Sequence of chain 2.B:
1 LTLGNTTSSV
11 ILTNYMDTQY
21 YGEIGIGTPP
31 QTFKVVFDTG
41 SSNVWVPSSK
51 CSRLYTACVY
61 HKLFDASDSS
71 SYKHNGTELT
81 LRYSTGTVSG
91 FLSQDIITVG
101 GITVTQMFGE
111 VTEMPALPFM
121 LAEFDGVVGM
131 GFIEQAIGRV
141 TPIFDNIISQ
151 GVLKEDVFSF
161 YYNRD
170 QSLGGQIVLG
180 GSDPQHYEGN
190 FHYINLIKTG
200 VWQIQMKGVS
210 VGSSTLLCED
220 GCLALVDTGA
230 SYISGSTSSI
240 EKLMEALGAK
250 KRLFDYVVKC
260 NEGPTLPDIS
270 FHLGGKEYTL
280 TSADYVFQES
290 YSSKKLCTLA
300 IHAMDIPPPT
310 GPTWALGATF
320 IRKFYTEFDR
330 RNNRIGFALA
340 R

The protein below binds the small molecule below.
Small molecule (SMILES): CCOC[C@@H](CC(C)C)NC(=O)[C@@H]1CNC[C@H](C(=O)N(c2ccc(C(C)C)cn2)C2CC2)[C@@H]1O

Binding-site contacts:
Ligand atom O9 contacts residue TYR83 of chain 2.B at 3.4 Å.
Ligand atom C15 contacts residue DMS1 of chain 2.H at 3.7 Å.
Ligand atom C21 contacts residue THR85 of chain 2.B at 3.6 Å.
Ligand atom C1 contacts residue ALA229 of chain 2.B at 3.7 Å (hydrophobic).
Ligand atom C17 contacts residue TYR83 of chain 2.B at 3.5 Å (hydrophobic).
Ligand atom N6 contacts residue ASP226 of chain 2.B at 2.8 Å (salt-bridge).
Ligand atom C30 contacts residue THR309 of chain 2.B at 3.6 Å.
Ligand atom C19 contacts residue DMS1 of chain 2.H at 3.4 Å.
Ligand atom N6 contacts residue ASP38 of chain 2.B at 2.8 Å (salt-bridge).
Ligand atom C1 contacts residue ASP38 of chain 2.B at 3.4 Å.
Ligand atom C4 contacts residue ASP38 of chain 2.B at 3.5 Å.
Ligand atom O11 contacts residue DMS1 of chain 2.H at 2.9 Å.
Ligand atom C18 contacts residue DMS1 of chain 2.H at 3.1 Å.
Ligand atom C18 contacts residue DMS1 of chain 2.G at 3.7 Å.
Ligand atom C5 contacts residue GLY40 of chain 2.B at 3.5 Å.
Ligand atom C5 contacts residue ASP226 of chain 2.B at 3.3 Å.
Ligand atom O32 contacts residue ARG82 of chain 2.B at 3.5 Å (salt-bridge).
Ligand atom C4 contacts residue TYR83 of chain 2.B at 3.8 Å (hydrophobic).
Ligand atom C24 contacts residue PRO118 of chain 2.B at 3.2 Å (hydrophobic).
Ligand atom C19 contacts residue PHE124 of chain 2.B at 3.6 Å (hydrophobic).
Ligand atom O9 contacts residue SER84 of chain 2.B at 2.9 Å (h-bond).
Ligand atom C1 contacts residue GLY228 of chain 2.B at 3.5 Å.
Ligand atom C16 contacts residue TYR83 of chain 2.B at 3.4 Å (hydrophobic).
Ligand atom O13 contacts residue SER84 of chain 2.B at 2.9 Å (h-bond).
Ligand atom C16 contacts residue ASP38 of chain 2.B at 3.5 Å.
Ligand atom C15 contacts residue THR85 of chain 2.B at 3.6 Å.
Ligand atom C8 contacts residue TYR83 of chain 2.B at 3.6 Å (hydrophobic).
Ligand atom C24 contacts residue ALA122 of chain 2.B at 3.6 Å (hydrophobic).
Ligand atom N10 contacts residue THR85 of chain 2.B at 3.8 Å.
Ligand atom N6 contacts residue GLY40 of chain 2.B at 3.6 Å.
Ligand atom O13 contacts residue THR85 of chain 2.B at 3.7 Å.
Ligand atom C34 contacts residue ARG82 of chain 2.B at 3.4 Å.
Ligand atom O11 contacts residue GLY228 of chain 2.B at 3.5 Å (h-bond).
Ligand atom O11 contacts residue THR85 of chain 2.B at 3.4 Å.
Ligand atom N12 contacts residue GLY40 of chain 2.B at 3.0 Å (h-bond).
Ligand atom C34 contacts residue TYR83 of chain 2.B at 3.6 Å (hydrophobic).
Ligand atom C7 contacts residue GLY228 of chain 2.B at 3.6 Å.
Ligand atom C2 contacts residue ASP38 of chain 2.B at 3.3 Å.
Ligand atom N22 contacts residue THR85 of chain 2.B at 2.8 Å (h-bond).
Ligand atom C1 contacts residue ASP226 of chain 2.B at 3.3 Å.